Binding-site contacts:
Ligand atom C7 contacts residue VAL124 of chain 1.C at 4.4 Å (hydrophobic).
Ligand atom C4 contacts residue ASN119 of chain 1.C at 3.1 Å.
Ligand atom C1 contacts residue ASN122 of chain 1.C at 4.0 Å.
Ligand atom C2 contacts residue ASN122 of chain 1.C at 3.9 Å.
Ligand atom C8 contacts residue VAL124 of chain 1.C at 3.6 Å (hydrophobic).
Ligand atom O7 contacts residue ASN122 of chain 1.C at 3.8 Å.
Ligand atom C2 contacts residue ASN119 of chain 1.C at 2.5 Å.
Ligand atom O3 contacts residue ASN122 of chain 1.C at 4.3 Å.
Ligand atom C1 contacts residue ASN119 of chain 1.C at 1.4 Å.
Ligand atom C8 contacts residue TYR157 of chain 1.C at 4.1 Å (hydrophobic).
Ligand atom O4 contacts residue ASN119 of chain 1.C at 4.4 Å.
Ligand atom O3 contacts residue ASN119 of chain 1.C at 4.2 Å.
Ligand atom C3 contacts residue ASN119 of chain 1.C at 3.3 Å.
Ligand atom C6 contacts residue ASN119 of chain 1.C at 3.3 Å.
Ligand atom C5 contacts residue ASN119 of chain 1.C at 3.0 Å.
Ligand atom C7 contacts residue ASN122 of chain 1.C at 4.3 Å.
Ligand atom O5 contacts residue ASN119 of chain 1.C at 2.5 Å (h-bond).
Ligand atom O6 contacts residue ASN119 of chain 1.C at 4.3 Å.
Ligand atom N2 contacts residue ASN119 of chain 1.C at 3.6 Å.

Sequence of chain 1.C:
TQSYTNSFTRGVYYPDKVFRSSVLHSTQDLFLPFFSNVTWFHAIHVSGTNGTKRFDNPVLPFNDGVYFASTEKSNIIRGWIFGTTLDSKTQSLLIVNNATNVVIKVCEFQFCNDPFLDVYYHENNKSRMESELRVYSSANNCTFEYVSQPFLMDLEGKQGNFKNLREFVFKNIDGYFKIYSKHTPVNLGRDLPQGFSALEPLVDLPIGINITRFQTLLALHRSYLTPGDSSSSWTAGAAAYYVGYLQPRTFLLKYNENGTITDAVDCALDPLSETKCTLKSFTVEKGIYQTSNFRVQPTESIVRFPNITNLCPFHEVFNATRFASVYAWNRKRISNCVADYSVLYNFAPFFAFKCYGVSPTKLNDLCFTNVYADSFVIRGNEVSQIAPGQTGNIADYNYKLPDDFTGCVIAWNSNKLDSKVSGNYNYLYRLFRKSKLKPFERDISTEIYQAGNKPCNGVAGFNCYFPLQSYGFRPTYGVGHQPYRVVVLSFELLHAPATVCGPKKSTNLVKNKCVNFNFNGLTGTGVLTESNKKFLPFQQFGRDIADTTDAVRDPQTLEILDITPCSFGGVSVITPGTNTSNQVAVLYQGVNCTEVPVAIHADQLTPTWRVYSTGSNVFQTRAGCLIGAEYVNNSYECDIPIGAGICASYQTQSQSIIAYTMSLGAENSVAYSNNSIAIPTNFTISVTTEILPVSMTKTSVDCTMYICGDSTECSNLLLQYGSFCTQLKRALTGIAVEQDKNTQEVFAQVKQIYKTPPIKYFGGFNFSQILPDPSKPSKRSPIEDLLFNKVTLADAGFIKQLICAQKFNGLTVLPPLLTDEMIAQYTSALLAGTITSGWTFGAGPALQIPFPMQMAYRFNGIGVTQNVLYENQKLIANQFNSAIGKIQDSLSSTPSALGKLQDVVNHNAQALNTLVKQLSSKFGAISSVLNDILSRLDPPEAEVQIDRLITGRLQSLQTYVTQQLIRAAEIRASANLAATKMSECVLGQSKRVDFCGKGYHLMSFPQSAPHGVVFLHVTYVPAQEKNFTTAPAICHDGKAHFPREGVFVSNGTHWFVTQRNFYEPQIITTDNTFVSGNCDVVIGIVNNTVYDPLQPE

This protein binds this small molecule.
Small molecule (SMILES): CC(=O)N[C@@H]1[C@@H](O)[C@H](O)[C@@H](CO)O[C@H]1O